Sequence of chain 2.B:
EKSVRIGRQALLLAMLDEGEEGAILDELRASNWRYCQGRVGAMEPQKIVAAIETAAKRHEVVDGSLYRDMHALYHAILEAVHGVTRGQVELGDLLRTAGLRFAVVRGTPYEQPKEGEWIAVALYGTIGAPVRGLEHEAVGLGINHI

Sequence of chain 3.B:
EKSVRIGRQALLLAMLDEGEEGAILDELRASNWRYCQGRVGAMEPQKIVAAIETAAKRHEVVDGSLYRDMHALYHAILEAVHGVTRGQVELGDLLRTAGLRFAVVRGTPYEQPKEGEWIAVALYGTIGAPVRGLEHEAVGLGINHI

Binding-site contacts:
Ligand atom CB contacts residue TYR70 of chain 3.B at 3.9 Å (hydrophobic).
Ligand atom N contacts residue HIS139 of chain 2.B at 3.1 Å (h-bond).
Ligand atom NE2 contacts residue TYR77 of chain 3.B at 3.5 Å.
Ligand atom NE2 contacts residue ALA132 of chain 2.B at 3.6 Å (h-bond).
Ligand atom CD2 contacts residue ARG99 of chain 2.B at 3.6 Å.
Ligand atom N contacts residue HIS78 of chain 3.B at 3.4 Å (h-bond).
Ligand atom CG contacts residue TYR77 of chain 3.B at 3.8 Å (hydrophobic).
Ligand atom CA contacts residue HIS78 of chain 3.B at 3.8 Å.
Ligand atom O contacts residue ARG89 of chain 2.B at 3.1 Å (salt-bridge).
Ligand atom C contacts residue MG1 of chain 3.E at 3.1 Å.
Ligand atom ND1 contacts residue ALA132 of chain 2.B at 3.6 Å.
Ligand atom C contacts residue ARG99 of chain 2.B at 3.7 Å.
Ligand atom CG contacts residue TYR70 of chain 3.B at 3.7 Å (hydrophobic).
Ligand atom CE1 contacts residue TYR70 of chain 3.B at 3.6 Å (hydrophobic).
Ligand atom CD2 contacts residue LEU98 of chain 2.B at 4.0 Å (hydrophobic).
Ligand atom O contacts residue ILE130 of chain 2.B at 3.7 Å.
Ligand atom CA contacts residue HIS139 of chain 2.B at 3.9 Å.
Ligand atom N contacts residue TYR70 of chain 3.B at 3.2 Å (h-bond).
Ligand atom CD2 contacts residue GLY131 of chain 2.B at 3.7 Å.
Ligand atom CE1 contacts residue ALA132 of chain 2.B at 3.5 Å (hydrophobic).
Ligand atom CD2 contacts residue ALA132 of chain 2.B at 3.6 Å (hydrophobic).
Ligand atom O contacts residue ARG99 of chain 2.B at 2.8 Å (salt-bridge).
Ligand atom N contacts residue HIS74 of chain 3.B at 3.0 Å.
Ligand atom N contacts residue MG1 of chain 3.E at 2.5 Å.
Ligand atom ND1 contacts residue GLY131 of chain 2.B at 3.8 Å.
Ligand atom CD2 contacts residue TYR77 of chain 3.B at 3.5 Å (hydrophobic).
Ligand atom CB contacts residue TYR77 of chain 3.B at 4.0 Å (hydrophobic).
Ligand atom C contacts residue ARG89 of chain 2.B at 3.7 Å.
Ligand atom CG contacts residue ALA132 of chain 2.B at 3.7 Å (hydrophobic).
Ligand atom OXT contacts residue HIS78 of chain 3.B at 3.2 Å (h-bond).
Ligand atom OXT contacts residue ARG89 of chain 2.B at 3.0 Å (salt-bridge).
Ligand atom OXT contacts residue MG1 of chain 3.E at 2.2 Å.
Ligand atom CA contacts residue TYR77 of chain 3.B at 3.6 Å (hydrophobic).
Ligand atom C contacts residue HIS78 of chain 3.B at 3.8 Å.
Ligand atom CB contacts residue GLY131 of chain 2.B at 3.5 Å.
Ligand atom OXT contacts residue HIS139 of chain 2.B at 3.1 Å (h-bond).
Ligand atom CG contacts residue GLY131 of chain 2.B at 3.5 Å.
Ligand atom ND1 contacts residue TYR70 of chain 3.B at 2.8 Å (h-bond).
Ligand atom C contacts residue HIS139 of chain 2.B at 3.6 Å.
Ligand atom CA contacts residue MG1 of chain 3.E at 3.3 Å.

A small-molecule ligand and the protein it binds are described below.
Small molecule (SMILES): N[C@@H](Cc1c[nH]c[nH+]1)C(=O)O